Binding-site contacts:
Ligand atom C3 contacts residue GLU79 of chain 1.F at 3.3 Å.
Ligand atom O6 contacts residue ARG78 of chain 1.F at 3.9 Å.
Ligand atom C1 contacts residue ARG78 of chain 1.F at 3.6 Å.
Ligand atom O1 contacts residue ASP76 of chain 1.F at 4.1 Å.
Ligand atom C5 contacts residue GLU399 of chain 1.F at 3.7 Å.
Ligand atom C5 contacts residue ARG78 of chain 1.F at 4.0 Å.
Ligand atom O6 contacts residue GLU413 of chain 1.F at 4.2 Å.
Ligand atom O4 contacts residue GLU413 of chain 1.F at 3.2 Å (salt-bridge).
Ligand atom C2 contacts residue GLU79 of chain 1.F at 4.1 Å.
Ligand atom O2 contacts residue VAL21 of chain 1.F at 3.9 Å.
Ligand atom C2 contacts residue ARG78 of chain 1.F at 4.2 Å.
Ligand atom C6 contacts residue TRP414 of chain 1.F at 4.1 Å (hydrophobic).
Ligand atom C5 contacts residue GLU413 of chain 1.F at 4.3 Å.
Ligand atom O3 contacts residue ARG78 of chain 1.F at 4.0 Å.
Ligand atom C1 contacts residue VAL21 of chain 1.F at 3.8 Å (hydrophobic).
Ligand atom O5 contacts residue ARG78 of chain 1.F at 3.2 Å (salt-bridge).
Ligand atom O6 contacts residue GLU399 of chain 1.F at 3.2 Å (salt-bridge).
Ligand atom C6 contacts residue TRP414 of chain 1.F at 4.0 Å (hydrophobic).
Ligand atom O4 contacts residue LYS395 of chain 1.F at 4.0 Å.
Ligand atom O6 contacts residue TRP414 of chain 1.F at 3.1 Å (h-bond).
Ligand atom O4 contacts residue LYS82 of chain 1.F at 2.8 Å (salt-bridge).
Ligand atom C6 contacts residue GLU413 of chain 1.F at 3.4 Å.
Ligand atom C6 contacts residue LYS395 of chain 1.F at 4.4 Å.
Ligand atom O6 contacts residue PHE416 of chain 1.F at 3.9 Å.
Ligand atom C4 contacts residue LYS82 of chain 1.F at 3.8 Å.
Ligand atom C3 contacts residue LYS82 of chain 1.F at 4.0 Å.
Ligand atom C1 contacts residue ASP76 of chain 1.F at 4.1 Å.
Ligand atom O2 contacts residue GLU79 of chain 1.F at 3.7 Å.
Ligand atom O1 contacts residue VAL21 of chain 1.F at 4.3 Å.
Ligand atom C2 contacts residue ASP76 of chain 1.F at 4.0 Å.
Ligand atom C6 contacts residue GLU399 of chain 1.F at 3.6 Å.
Ligand atom C4 contacts residue ARG78 of chain 1.F at 4.4 Å.
Ligand atom O3 contacts residue GLU79 of chain 1.F at 2.5 Å (salt-bridge).
Ligand atom O1 contacts residue TRP24 of chain 1.F at 3.8 Å.
Ligand atom O6 contacts residue TRP414 of chain 1.F at 2.9 Å (h-bond).
Ligand atom C4 contacts residue GLU413 of chain 1.F at 3.9 Å.
Ligand atom O2 contacts residue ASP76 of chain 1.F at 4.0 Å.
Ligand atom C6 contacts residue PHE416 of chain 1.F at 4.2 Å (hydrophobic).
Ligand atom C6 contacts residue ARG78 of chain 1.F at 3.4 Å.
Ligand atom O3 contacts residue LYS82 of chain 1.F at 3.3 Å (salt-bridge).

This small molecule binds to this protein.
Small molecule (SMILES): OC[C@H]1O[C@@](CO)(O[C@H]2O[C@H](CO)[C@@H](O)[C@H](O)[C@H]2O)[C@@H](O)[C@@H]1O

Sequence of chain 1.F:
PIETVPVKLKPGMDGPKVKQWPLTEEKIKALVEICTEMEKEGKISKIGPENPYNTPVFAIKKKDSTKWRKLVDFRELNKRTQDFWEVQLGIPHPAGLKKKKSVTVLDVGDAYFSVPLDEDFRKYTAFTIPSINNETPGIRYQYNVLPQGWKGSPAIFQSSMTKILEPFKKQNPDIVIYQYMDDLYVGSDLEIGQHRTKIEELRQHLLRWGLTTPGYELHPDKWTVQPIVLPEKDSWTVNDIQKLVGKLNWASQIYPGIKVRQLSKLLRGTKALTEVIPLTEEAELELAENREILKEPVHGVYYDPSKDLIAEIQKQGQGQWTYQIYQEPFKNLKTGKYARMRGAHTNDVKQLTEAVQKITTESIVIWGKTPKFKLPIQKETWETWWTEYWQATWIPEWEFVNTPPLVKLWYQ